The small molecule below binds the protein below.
Small molecule (SMILES): Nc1ncnc2c1ncn2[C@@H]1O[C@H](COP(=O)(O)OP(=O)(O)OP(=O)(O)OP(=O)(O)OP(=O)(O)OP(=O)(O)OP(=O)(O)O)[C@@H](O)[C@H]1O

Binding-site contacts:
Ligand atom C01 contacts residue HIS119 of chain 1.B at 3.5 Å.
Ligand atom N05 contacts residue ALA109 of chain 1.B at 3.6 Å.
Ligand atom C08 contacts residue GLN69 of chain 1.B at 3.2 Å.
Ligand atom N04 contacts residue GLN69 of chain 1.B at 3.4 Å (h-bond).
Ligand atom O20 contacts residue LYS41 of chain 1.B at 2.5 Å (salt-bridge).
Ligand atom N04 contacts residue ALA109 of chain 1.B at 3.4 Å.
Ligand atom C06 contacts residue HIS119 of chain 1.B at 3.8 Å.
Ligand atom C04 contacts residue HIS119 of chain 1.B at 3.7 Å.
Ligand atom O22 contacts residue HIS119 of chain 1.B at 3.6 Å (h-bond).
Ligand atom N02 contacts residue ASN67 of chain 1.B at 3.1 Å (h-bond).
Ligand atom O02 contacts residue HIS119 of chain 1.B at 3.2 Å (h-bond).
Ligand atom N04 contacts residue ASN71 of chain 1.B at 3.1 Å (h-bond).
Ligand atom P02 contacts residue LYS41 of chain 1.B at 3.3 Å.
Ligand atom O04 contacts residue HIS119 of chain 1.B at 2.2 Å (h-bond).
Ligand atom O21 contacts residue GLN11 of chain 1.B at 2.5 Å (h-bond).
Ligand atom C03 contacts residue HIS119 of chain 1.B at 3.8 Å.
Ligand atom O05 contacts residue HIS119 of chain 1.B at 3.5 Å (h-bond).
Ligand atom N05 contacts residue ASN71 of chain 1.B at 3.0 Å (h-bond).
Ligand atom O20 contacts residue GLN11 of chain 1.B at 3.0 Å (h-bond).
Ligand atom C08 contacts residue ASN71 of chain 1.B at 3.8 Å.
Ligand atom N02 contacts residue HIS119 of chain 1.B at 3.7 Å.
Ligand atom P01 contacts residue GLN11 of chain 1.B at 3.8 Å.
Ligand atom P01 contacts residue HIS119 of chain 1.B at 3.2 Å.
Ligand atom N05 contacts residue CYS65 of chain 1.B at 2.9 Å (h-bond).
Ligand atom C09 contacts residue HIS119 of chain 1.B at 3.5 Å.
Ligand atom C04 contacts residue ASN67 of chain 1.B at 3.8 Å.
Ligand atom O17 contacts residue LYS7 of chain 1.B at 3.4 Å (salt-bridge).
Ligand atom C08 contacts residue ALA109 of chain 1.B at 3.5 Å (hydrophobic).
Ligand atom N05 contacts residue GLN69 of chain 1.B at 3.1 Å (h-bond).
Ligand atom O22 contacts residue HIS12 of chain 1.B at 2.8 Å (h-bond).
Ligand atom C10 contacts residue HIS119 of chain 1.B at 3.3 Å.
Ligand atom O22 contacts residue PHE120 of chain 1.B at 2.8 Å (h-bond).
Ligand atom O19 contacts residue LYS41 of chain 1.B at 3.1 Å (salt-bridge).
Ligand atom O06 contacts residue LYS41 of chain 1.B at 3.5 Å.
Ligand atom O24 contacts residue HIS119 of chain 1.B at 3.5 Å.
Ligand atom N01 contacts residue HIS119 of chain 1.B at 3.7 Å.
Ligand atom O23 contacts residue HIS119 of chain 1.B at 3.4 Å.
Ligand atom N05 contacts residue ASN67 of chain 1.B at 3.4 Å (h-bond).
Ligand atom C05 contacts residue ASN67 of chain 1.B at 3.5 Å.
Ligand atom O20 contacts residue HIS12 of chain 1.B at 3.7 Å.

Sequence of chain 1.B:
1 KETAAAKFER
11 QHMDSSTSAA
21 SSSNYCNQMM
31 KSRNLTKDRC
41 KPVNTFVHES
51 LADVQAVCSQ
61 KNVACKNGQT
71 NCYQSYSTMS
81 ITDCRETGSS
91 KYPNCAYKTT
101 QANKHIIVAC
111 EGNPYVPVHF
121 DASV